A protein and the small-molecule ligand that binds it are described below.
Small molecule (SMILES): Cc1cn([C@H]2C[C@H](O[P](=O)(O)OC[C@H]3O[C@@H](n4cnc5c(N)ncnc54)C[C@@H]3O[P](=O)(O)OC[C@H]3O[C@@H](n4cnc5c(N)ncnc54)C[C@@H]3O[P](=O)(O)OC[C@H]3O[C@@H](n4cc(C)c(=O)[nH]c4=O)C[C@@H]3O[P](=O)(O)OC[C@H]3O[C@@H](n4cnc5c(=O)nc(N)[nH]c54)C[C@@H]3OP(=O)(O)O)[C@@H](CO[P](=O)(O)O[C@H]3C[C@H](n4ccc(N)nc4=O)O[C@@H]3CO[P](=O)(O)O[C@H]3C[C@]4(O[C@@H]3COP(=O)(O)O)c3c(C)c(=O)[nH]c(=O)n34)O2)c(=O)[nH]c1=O

Binding-site contacts:
Ligand atom C6 contacts residue DT4 of chain 1.A at 3.2 Å.
Ligand atom N3 contacts residue DA5 of chain 1.A at 2.6 Å (h-bond).
Ligand atom OP1 contacts residue ZN1 of chain 1.D at 1.9 Å.
Ligand atom O2 contacts residue DA2 of chain 1.A at 2.8 Å.
Ligand atom C4 contacts residue DG6 of chain 1.A at 2.8 Å.
Ligand atom OP1 contacts residue ASP192 of chain 1.C at 2.9 Å (salt-bridge).
Ligand atom N1 contacts residue DT3 of chain 1.A at 2.3 Å (h-bond).
Ligand atom N6 contacts residue DA2 of chain 1.A at 2.8 Å (h-bond).
Ligand atom N3 contacts residue DA7 of chain 1.A at 2.5 Å (h-bond).
Ligand atom C2 contacts residue DT4 of chain 1.A at 2.8 Å.
Ligand atom OP2 contacts residue PRO108 of chain 1.C at 2.9 Å (h-bond).
Ligand atom OP1 contacts residue GLY105 of chain 1.C at 3.2 Å (h-bond).
Ligand atom C2 contacts residue DG6 of chain 1.A at 3.1 Å.
Ligand atom OP1 contacts residue ARG254 of chain 1.C at 3.0 Å (salt-bridge).
Ligand atom O2 contacts residue DA5 of chain 1.A at 3.0 Å.
Ligand atom OP1 contacts residue ALA110 of chain 1.C at 3.1 Å (h-bond).
Ligand atom O2 contacts residue DG6 of chain 1.A at 2.7 Å (h-bond).
Ligand atom N3 contacts residue DA2 of chain 1.A at 2.6 Å (h-bond).
Ligand atom N2 contacts residue DA2 of chain 1.A at 3.0 Å.
Ligand atom O2 contacts residue DA7 of chain 1.A at 3.0 Å (h-bond).
Ligand atom OP1 contacts residue NA1 of chain 1.E at 2.0 Å (h-bond).
Ligand atom N6 contacts residue DT3 of chain 1.A at 2.4 Å (h-bond).
Ligand atom OP1 contacts residue GLY107 of chain 1.C at 2.9 Å (h-bond).
Ligand atom N6 contacts residue DT4 of chain 1.A at 2.9 Å (h-bond).
Ligand atom C6 contacts residue DT3 of chain 1.A at 3.0 Å.
Ligand atom O3' contacts residue SER109 of chain 1.C at 3.0 Å.
Ligand atom OP2 contacts residue GLY107 of chain 1.C at 2.9 Å.
Ligand atom N1 contacts residue DC1 of chain 1.A at 3.1 Å (h-bond).
Ligand atom C2 contacts residue DA7 of chain 1.A at 3.1 Å.
Ligand atom N1 contacts residue DT4 of chain 1.A at 2.3 Å (h-bond).
Ligand atom O4 contacts residue DA7 of chain 1.A at 2.6 Å (h-bond).
Ligand atom C2 contacts residue DA2 of chain 1.A at 3.2 Å.
Ligand atom C2 contacts residue DT3 of chain 1.A at 3.0 Å.
Ligand atom O5' contacts residue PHE272 of chain 1.C at 2.8 Å.
Ligand atom N2 contacts residue DC1 of chain 1.A at 3.0 Å (h-bond).
Ligand atom N3 contacts residue DG6 of chain 1.A at 2.3 Å (h-bond).
Ligand atom OP2 contacts residue SER109 of chain 1.C at 2.7 Å (h-bond).
Ligand atom O4 contacts residue DA2 of chain 1.A at 3.2 Å (h-bond).
Ligand atom N4 contacts residue DG6 of chain 1.A at 2.6 Å (h-bond).
Ligand atom OP1 contacts residue ILE106 of chain 1.C at 3.2 Å (h-bond).

Sequence of chain 1.C:
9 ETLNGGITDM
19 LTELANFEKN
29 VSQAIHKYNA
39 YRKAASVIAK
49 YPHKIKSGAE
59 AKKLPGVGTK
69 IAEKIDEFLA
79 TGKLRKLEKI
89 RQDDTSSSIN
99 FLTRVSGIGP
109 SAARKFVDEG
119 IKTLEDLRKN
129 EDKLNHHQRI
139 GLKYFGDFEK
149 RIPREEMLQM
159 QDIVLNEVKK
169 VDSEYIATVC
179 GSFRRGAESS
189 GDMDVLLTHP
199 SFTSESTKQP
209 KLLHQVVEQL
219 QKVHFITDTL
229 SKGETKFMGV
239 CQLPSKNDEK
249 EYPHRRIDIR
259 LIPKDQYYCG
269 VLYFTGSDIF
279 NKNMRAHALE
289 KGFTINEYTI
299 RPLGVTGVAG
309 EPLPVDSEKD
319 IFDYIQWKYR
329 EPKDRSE